Binding-site contacts:
Ligand atom C5 contacts residue VAL161 of chain 1.M at 3.7 Å (hydrophobic).
Ligand atom O8 contacts residue PRO294 of chain 1.M at 3.7 Å.
Ligand atom C4 contacts residue VAL161 of chain 1.M at 3.6 Å (hydrophobic).
Ligand atom O4 contacts residue HIS152 of chain 1.R at 3.1 Å (h-bond).
Ligand atom C23 contacts residue ILE340 of chain 1.M at 3.6 Å (hydrophobic).
Ligand atom C5M contacts residue TYR302 of chain 1.M at 3.6 Å (hydrophobic).
Ligand atom C7M contacts residue VAL293 of chain 1.M at 3.8 Å (hydrophobic).
Ligand atom C6 contacts residue GLY158 of chain 1.M at 3.6 Å.
Ligand atom C3 contacts residue TYR302 of chain 1.M at 3.9 Å (hydrophobic).
Ligand atom C18 contacts residue PHE144 of chain 1.M at 3.5 Å (hydrophobic).
Ligand atom C17 contacts residue PHE144 of chain 1.M at 3.7 Å (hydrophobic).
Ligand atom C3M contacts residue LEU305 of chain 1.M at 3.4 Å (hydrophobic).
Ligand atom C8 contacts residue ILE162 of chain 1.M at 3.8 Å (hydrophobic).
Ligand atom C19 contacts residue PHE144 of chain 1.M at 3.8 Å (hydrophobic).
Ligand atom C7M contacts residue MET154 of chain 1.M at 3.7 Å (hydrophobic).
Ligand atom O7 contacts residue GLY158 of chain 1.M at 3.3 Å.
Ligand atom C21 contacts residue PHE194 of chain 1.M at 3.7 Å (hydrophobic).
Ligand atom O5 contacts residue VAL161 of chain 1.M at 3.1 Å.
Ligand atom O4 contacts residue VAL161 of chain 1.M at 3.0 Å.
Ligand atom C4 contacts residue TYR302 of chain 1.M at 3.6 Å (hydrophobic).
Ligand atom C20 contacts residue MET145 of chain 1.M at 3.6 Å (hydrophobic).
Ligand atom O8 contacts residue PHE298 of chain 1.M at 3.5 Å.
Ligand atom C3M contacts residue MET336 of chain 1.M at 3.8 Å (hydrophobic).
Ligand atom C7 contacts residue GLY158 of chain 1.M at 3.6 Å.
Ligand atom C21 contacts residue LEU197 of chain 1.M at 3.4 Å (hydrophobic).
Ligand atom O4 contacts residue TYR302 of chain 1.M at 3.4 Å.
Ligand atom O8 contacts residue GLU295 of chain 1.M at 2.8 Å (salt-bridge).
Ligand atom C24 contacts residue PHE144 of chain 1.M at 3.6 Å (hydrophobic).
Ligand atom C22 contacts residue PHE301 of chain 1.M at 3.8 Å (hydrophobic).
Ligand atom O1 contacts residue ILE162 of chain 1.M at 3.6 Å.
Ligand atom C8A contacts residue ILE162 of chain 1.M at 3.7 Å (hydrophobic).
Ligand atom C26 contacts residue LEU180 of chain 1.M at 3.8 Å (hydrophobic).
Ligand atom C15 contacts residue ILE162 of chain 1.M at 3.8 Å (hydrophobic).
Ligand atom C23 contacts residue MET140 of chain 1.M at 3.7 Å (hydrophobic).
Ligand atom C4A contacts residue PRO294 of chain 1.M at 3.9 Å (hydrophobic).
Ligand atom O8 contacts residue ILE162 of chain 1.M at 3.7 Å.
Ligand atom C8A contacts residue PRO294 of chain 1.M at 3.7 Å (hydrophobic).
Ligand atom C21 contacts residue MET145 of chain 1.M at 3.7 Å (hydrophobic).
Ligand atom O7 contacts residue GLU295 of chain 1.M at 3.6 Å (salt-bridge).
Ligand atom C8 contacts residue PRO294 of chain 1.M at 3.6 Å (hydrophobic).

This protein binds this small molecule.
Small molecule (SMILES): C/C=C(C)/C=C/C=C[C@H](OC)[C@@H](C)[C@@H](OC)[C@@H](C)CCc1oc2c(O)c(OC)cc(OC)c2c(=O)c1C

Sequence of chain 1.M:
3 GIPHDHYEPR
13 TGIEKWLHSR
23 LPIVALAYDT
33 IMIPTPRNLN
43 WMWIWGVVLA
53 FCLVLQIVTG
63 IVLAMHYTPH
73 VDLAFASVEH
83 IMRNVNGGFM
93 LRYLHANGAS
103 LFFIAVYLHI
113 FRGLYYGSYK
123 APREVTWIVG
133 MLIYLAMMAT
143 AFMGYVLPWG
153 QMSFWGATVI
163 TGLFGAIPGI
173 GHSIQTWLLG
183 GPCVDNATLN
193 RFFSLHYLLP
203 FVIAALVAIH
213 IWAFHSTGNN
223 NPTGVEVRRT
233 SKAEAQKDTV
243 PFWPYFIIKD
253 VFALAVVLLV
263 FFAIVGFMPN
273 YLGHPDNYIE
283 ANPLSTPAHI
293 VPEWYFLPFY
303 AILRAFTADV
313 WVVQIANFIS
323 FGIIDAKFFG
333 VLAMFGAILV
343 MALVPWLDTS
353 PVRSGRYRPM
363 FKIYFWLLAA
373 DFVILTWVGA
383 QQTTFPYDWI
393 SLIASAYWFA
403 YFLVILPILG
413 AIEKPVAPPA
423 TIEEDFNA

Sequence of chain 1.R:
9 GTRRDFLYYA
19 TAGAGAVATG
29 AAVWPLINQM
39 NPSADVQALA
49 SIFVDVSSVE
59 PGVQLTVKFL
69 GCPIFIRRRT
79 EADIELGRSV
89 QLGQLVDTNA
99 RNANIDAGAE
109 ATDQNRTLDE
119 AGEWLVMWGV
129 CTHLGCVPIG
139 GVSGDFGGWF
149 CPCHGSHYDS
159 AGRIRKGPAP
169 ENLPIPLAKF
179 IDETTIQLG